A protein and the small-molecule ligand that binds it are described below.
Small molecule (SMILES): CC(=O)N[C@H]1[C@H](O[C@H]2[C@H](O)[C@@H](NC(C)=O)CO[C@@H]2CO)O[C@H](CO)[C@@H](O)[C@@H]1O

Binding-site contacts:
Ligand atom O7 contacts residue ASN276 of chain 1.C at 4.5 Å.
Ligand atom O6 contacts residue SER278 of chain 1.C at 4.0 Å.
Ligand atom C4 contacts residue ASN276 of chain 1.C at 4.3 Å.
Ligand atom N2 contacts residue ASN276 of chain 1.C at 2.8 Å (h-bond).
Ligand atom C6 contacts residue SER278 of chain 1.C at 3.4 Å.
Ligand atom C5 contacts residue ASN276 of chain 1.C at 3.7 Å.
Ligand atom C1 contacts residue ASN276 of chain 1.C at 1.4 Å.
Ligand atom C7 contacts residue ASN276 of chain 1.C at 4.0 Å.
Ligand atom C1 contacts residue SER278 of chain 1.C at 4.3 Å.
Ligand atom C3 contacts residue ASN276 of chain 1.C at 3.8 Å.
Ligand atom C1 contacts residue ALA279 of chain 1.C at 4.2 Å (hydrophobic).
Ligand atom C5 contacts residue SER278 of chain 1.C at 3.8 Å.
Ligand atom O5 contacts residue ASN276 of chain 1.C at 2.4 Å (h-bond).
Ligand atom O5 contacts residue SER278 of chain 1.C at 3.7 Å.
Ligand atom C2 contacts residue ASN276 of chain 1.C at 2.5 Å.
Ligand atom O5 contacts residue ALA279 of chain 1.C at 4.0 Å.

Sequence of chain 1.C:
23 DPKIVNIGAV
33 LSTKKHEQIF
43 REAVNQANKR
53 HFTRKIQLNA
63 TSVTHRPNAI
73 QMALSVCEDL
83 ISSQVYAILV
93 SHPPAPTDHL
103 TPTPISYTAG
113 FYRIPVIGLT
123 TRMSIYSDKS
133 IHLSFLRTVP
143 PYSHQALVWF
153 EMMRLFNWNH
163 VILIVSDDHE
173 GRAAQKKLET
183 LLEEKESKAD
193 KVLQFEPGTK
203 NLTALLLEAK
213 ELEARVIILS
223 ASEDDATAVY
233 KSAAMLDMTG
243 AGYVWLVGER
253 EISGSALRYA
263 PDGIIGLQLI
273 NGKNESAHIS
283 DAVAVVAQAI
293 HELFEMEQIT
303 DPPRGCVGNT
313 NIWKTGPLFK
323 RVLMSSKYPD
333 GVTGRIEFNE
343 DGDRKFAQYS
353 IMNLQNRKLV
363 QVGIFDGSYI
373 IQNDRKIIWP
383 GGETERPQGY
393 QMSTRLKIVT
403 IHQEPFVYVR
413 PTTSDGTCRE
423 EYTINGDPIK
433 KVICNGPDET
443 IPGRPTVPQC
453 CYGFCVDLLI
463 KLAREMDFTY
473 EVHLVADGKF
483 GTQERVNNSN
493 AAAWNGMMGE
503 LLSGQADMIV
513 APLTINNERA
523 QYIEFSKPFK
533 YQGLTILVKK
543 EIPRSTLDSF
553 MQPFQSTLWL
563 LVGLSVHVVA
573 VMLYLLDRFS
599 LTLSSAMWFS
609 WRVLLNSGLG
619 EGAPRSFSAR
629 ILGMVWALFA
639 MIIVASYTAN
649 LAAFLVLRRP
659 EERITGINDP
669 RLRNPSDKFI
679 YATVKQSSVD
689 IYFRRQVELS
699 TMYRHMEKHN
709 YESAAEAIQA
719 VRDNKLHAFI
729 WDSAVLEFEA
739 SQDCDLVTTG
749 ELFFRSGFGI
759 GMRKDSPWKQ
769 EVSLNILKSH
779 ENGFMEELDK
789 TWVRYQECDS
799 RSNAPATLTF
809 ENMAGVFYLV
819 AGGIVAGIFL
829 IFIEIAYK